Binding-site contacts:
Ligand atom N3 contacts residue 1WC1 of chain 3.D at 4.3 Å.
Ligand atom C8 contacts residue PHE46 of chain 3.A at 4.2 Å (hydrophobic).
Ligand atom C11 contacts residue PHE337 of chain 3.A at 4.2 Å (hydrophobic).
Ligand atom C6 contacts residue ALA101 of chain 3.A at 4.3 Å (hydrophobic).
Ligand atom N5 contacts residue ASP48 of chain 3.A at 4.2 Å.
Ligand atom N5 contacts residue ASP100 of chain 3.A at 3.0 Å (salt-bridge).
Ligand atom C12 contacts residue 1WC1 of chain 3.D at 4.0 Å.
Ligand atom C6 contacts residue ASP100 of chain 3.A at 3.9 Å.
Ligand atom C8 contacts residue 1WC1 of chain 3.D at 3.9 Å.
Ligand atom C13 contacts residue PHE46 of chain 3.A at 4.1 Å (hydrophobic).
Ligand atom N5 contacts residue ALA98 of chain 3.A at 3.9 Å.
Ligand atom C2 contacts residue ASP48 of chain 3.A at 4.0 Å.
Ligand atom C11 contacts residue PHE339 of chain 3.A at 3.8 Å (hydrophobic).
Ligand atom C10 contacts residue ARG177 of chain 3.A at 3.6 Å.
Ligand atom C1 contacts residue GLN180 of chain 3.A at 3.4 Å.
Ligand atom CL1 contacts residue 1WC1 of chain 3.D at 3.9 Å.
Ligand atom C1 contacts residue ASP48 of chain 3.A at 3.7 Å.
Ligand atom N5 contacts residue GLY99 of chain 3.A at 4.0 Å.
Ligand atom CL1 contacts residue ALA98 of chain 3.A at 3.8 Å.
Ligand atom C1 contacts residue PHE46 of chain 3.A at 3.8 Å (hydrophobic).
Ligand atom C7 contacts residue ALA101 of chain 3.A at 4.4 Å (hydrophobic).
Ligand atom N3 contacts residue ASP48 of chain 3.A at 3.2 Å (salt-bridge).
Ligand atom C6 contacts residue GLY99 of chain 3.A at 4.2 Å.
Ligand atom C9 contacts residue 1WC1 of chain 3.D at 4.2 Å.
Ligand atom C13 contacts residue 1WC1 of chain 3.D at 3.8 Å.
Ligand atom C11 contacts residue ARG177 of chain 3.A at 3.7 Å.
Ligand atom C10 contacts residue 1WC1 of chain 3.D at 4.4 Å.
Ligand atom CL1 contacts residue 1WC1 of chain 3.C at 3.7 Å.
Ligand atom N3 contacts residue ALA101 of chain 3.A at 3.9 Å.
Ligand atom C2 contacts residue ALA101 of chain 3.A at 4.1 Å (hydrophobic).
Ligand atom C12 contacts residue PHE337 of chain 3.A at 3.7 Å (hydrophobic).
Ligand atom C6 contacts residue 1WC1 of chain 3.D at 3.8 Å.
Ligand atom N5 contacts residue ALA101 of chain 3.A at 3.8 Å.
Ligand atom N3 contacts residue ASP100 of chain 3.A at 3.8 Å.
Ligand atom C11 contacts residue 1WC1 of chain 3.D at 4.3 Å.
Ligand atom C12 contacts residue PHE339 of chain 3.A at 3.6 Å (hydrophobic).
Ligand atom C6 contacts residue ALA98 of chain 3.A at 3.9 Å (hydrophobic).
Ligand atom N5 contacts residue 1WC1 of chain 3.D at 3.5 Å.
Ligand atom C7 contacts residue 1WC1 of chain 3.D at 4.3 Å.
Ligand atom CL1 contacts residue PHE46 of chain 3.A at 4.3 Å.

Sequence of chain 3.A:
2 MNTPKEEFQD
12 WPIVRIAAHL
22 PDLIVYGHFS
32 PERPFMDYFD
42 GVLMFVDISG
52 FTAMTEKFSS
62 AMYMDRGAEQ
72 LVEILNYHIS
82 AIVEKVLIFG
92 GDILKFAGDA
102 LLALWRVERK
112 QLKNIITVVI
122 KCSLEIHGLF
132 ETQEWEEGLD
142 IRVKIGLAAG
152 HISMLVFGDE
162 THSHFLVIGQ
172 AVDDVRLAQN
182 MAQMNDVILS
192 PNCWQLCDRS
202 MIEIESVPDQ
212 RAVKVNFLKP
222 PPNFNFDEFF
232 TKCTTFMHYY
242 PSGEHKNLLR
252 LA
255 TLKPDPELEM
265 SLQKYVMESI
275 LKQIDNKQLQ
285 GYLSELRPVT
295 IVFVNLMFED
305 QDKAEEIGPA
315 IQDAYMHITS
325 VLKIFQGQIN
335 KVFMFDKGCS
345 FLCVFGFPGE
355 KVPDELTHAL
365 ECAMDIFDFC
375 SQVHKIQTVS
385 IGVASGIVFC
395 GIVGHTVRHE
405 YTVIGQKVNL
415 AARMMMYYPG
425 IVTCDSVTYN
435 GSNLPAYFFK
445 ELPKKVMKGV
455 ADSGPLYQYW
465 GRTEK

This small molecule binds to this protein.
Small molecule (SMILES): Cc1[nH]ncc1-c1ccccc1Cl